Binding-site contacts:
Ligand atom O15 contacts residue PHE89 of chain 1.B at 3.6 Å.
Ligand atom C9 contacts residue ASN275 of chain 1.B at 4.0 Å.
Ligand atom C11 contacts residue PHE96 of chain 1.B at 3.8 Å (hydrophobic).
Ligand atom N1 contacts residue HEM1 of chain 1.K at 4.2 Å.
Ligand atom N3 contacts residue ALA279 of chain 1.B at 4.0 Å.
Ligand atom C14 contacts residue PHE187 of chain 1.B at 4.1 Å (hydrophobic).
Ligand atom C5 contacts residue LEU344 of chain 1.B at 4.2 Å (hydrophobic).
Ligand atom C2 contacts residue ALA279 of chain 1.B at 3.6 Å (hydrophobic).
Ligand atom C6 contacts residue ALA279 of chain 1.B at 3.7 Å (hydrophobic).
Ligand atom C9 contacts residue ALA279 of chain 1.B at 4.2 Å (hydrophobic).
Ligand atom C4 contacts residue LEU344 of chain 1.B at 4.2 Å (hydrophobic).
Ligand atom O10 contacts residue PHE96 of chain 1.B at 3.7 Å.
Ligand atom C5 contacts residue ALA279 of chain 1.B at 4.0 Å (hydrophobic).
Ligand atom N1 contacts residue THR283 of chain 1.B at 3.5 Å.
Ligand atom O10 contacts residue ASN275 of chain 1.B at 3.2 Å (h-bond).
Ligand atom C7 contacts residue LEU348 of chain 1.B at 4.2 Å (hydrophobic).
Ligand atom O15 contacts residue ASN275 of chain 1.B at 3.3 Å (h-bond).
Ligand atom C14 contacts residue PHE85 of chain 1.B at 3.0 Å (hydrophobic).
Ligand atom C12 contacts residue PHE278 of chain 1.B at 4.3 Å (hydrophobic).
Ligand atom N3 contacts residue CYS417 of chain 1.B at 4.3 Å.
Ligand atom C2 contacts residue THR283 of chain 1.B at 3.2 Å.
Ligand atom C6 contacts residue THR283 of chain 1.B at 3.0 Å.
Ligand atom C9 contacts residue ALA95 of chain 1.B at 4.3 Å (hydrophobic).
Ligand atom C5 contacts residue HEM1 of chain 1.K at 4.2 Å.
Ligand atom N1 contacts residue ALA279 of chain 1.B at 3.6 Å.
Ligand atom N3 contacts residue HEM1 of chain 1.K at 2.0 Å.
Ligand atom O15 contacts residue PHE96 of chain 1.B at 3.7 Å.
Ligand atom C13 contacts residue PHE85 of chain 1.B at 3.5 Å (hydrophobic).
Ligand atom C14 contacts residue PHE278 of chain 1.B at 3.7 Å (hydrophobic).
Ligand atom O15 contacts residue PHE278 of chain 1.B at 4.2 Å.
Ligand atom N1 contacts residue LEU344 of chain 1.B at 4.3 Å.
Ligand atom C8 contacts residue ALA279 of chain 1.B at 4.1 Å (hydrophobic).
Ligand atom C6 contacts residue PHE187 of chain 1.B at 4.0 Å (hydrophobic).
Ligand atom C4 contacts residue LEU348 of chain 1.B at 4.1 Å (hydrophobic).
Ligand atom C4 contacts residue ALA279 of chain 1.B at 4.2 Å (hydrophobic).
Ligand atom N3 contacts residue THR283 of chain 1.B at 4.3 Å.
Ligand atom C4 contacts residue HEM1 of chain 1.K at 3.1 Å.
Ligand atom O10 contacts residue ALA95 of chain 1.B at 4.2 Å.
Ligand atom C11 contacts residue ASN275 of chain 1.B at 3.7 Å.
Ligand atom C2 contacts residue HEM1 of chain 1.K at 3.1 Å.

Sequence of chain 1.B:
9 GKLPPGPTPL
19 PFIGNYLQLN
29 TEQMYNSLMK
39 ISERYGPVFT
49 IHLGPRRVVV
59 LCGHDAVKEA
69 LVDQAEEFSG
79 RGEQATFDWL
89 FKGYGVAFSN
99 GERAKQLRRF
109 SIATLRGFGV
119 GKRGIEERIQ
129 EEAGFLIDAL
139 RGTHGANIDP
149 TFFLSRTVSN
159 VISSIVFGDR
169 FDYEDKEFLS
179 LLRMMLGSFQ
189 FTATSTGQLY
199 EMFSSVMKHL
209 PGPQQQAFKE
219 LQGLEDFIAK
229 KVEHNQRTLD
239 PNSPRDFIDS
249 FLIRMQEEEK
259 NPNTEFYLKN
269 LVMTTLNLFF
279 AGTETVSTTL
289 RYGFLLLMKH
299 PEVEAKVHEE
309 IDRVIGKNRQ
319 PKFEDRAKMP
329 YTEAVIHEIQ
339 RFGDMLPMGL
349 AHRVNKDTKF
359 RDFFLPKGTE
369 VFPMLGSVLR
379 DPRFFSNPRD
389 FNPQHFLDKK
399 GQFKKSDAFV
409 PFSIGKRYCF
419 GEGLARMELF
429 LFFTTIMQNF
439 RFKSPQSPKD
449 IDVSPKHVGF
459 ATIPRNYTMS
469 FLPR

The protein below binds the small molecule below.
Small molecule (SMILES): CC[C@@H]1C(=O)OC[C@@H]1Cc1cncn1C